Sequence of chain 1.A:
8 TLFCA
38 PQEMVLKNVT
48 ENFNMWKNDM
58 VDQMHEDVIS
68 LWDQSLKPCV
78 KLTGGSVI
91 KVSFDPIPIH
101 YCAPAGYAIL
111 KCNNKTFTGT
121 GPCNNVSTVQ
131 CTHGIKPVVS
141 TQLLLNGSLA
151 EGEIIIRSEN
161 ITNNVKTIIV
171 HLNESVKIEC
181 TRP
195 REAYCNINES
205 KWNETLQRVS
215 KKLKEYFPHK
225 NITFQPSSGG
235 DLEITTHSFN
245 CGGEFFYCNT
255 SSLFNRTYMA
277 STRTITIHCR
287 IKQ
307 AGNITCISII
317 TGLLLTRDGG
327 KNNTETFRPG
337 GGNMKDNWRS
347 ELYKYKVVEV

Binding-site contacts:
Ligand atom C7 contacts residue GLN229 of chain 1.A at 4.2 Å.
Ligand atom C8 contacts residue PRO230 of chain 1.A at 3.8 Å (hydrophobic).
Ligand atom C7 contacts residue PRO230 of chain 1.A at 4.3 Å (hydrophobic).
Ligand atom O5 contacts residue ASN259 of chain 1.A at 2.3 Å (h-bond).
Ligand atom C5 contacts residue ASN259 of chain 1.A at 3.6 Å.
Ligand atom C1 contacts residue ASN259 of chain 1.A at 1.4 Å.
Ligand atom C7 contacts residue ASN259 of chain 1.A at 3.6 Å.
Ligand atom O7 contacts residue GLN229 of chain 1.A at 3.1 Å (h-bond).
Ligand atom C2 contacts residue ASN259 of chain 1.A at 2.5 Å.
Ligand atom O7 contacts residue PRO230 of chain 1.A at 4.4 Å.
Ligand atom C4 contacts residue ASN259 of chain 1.A at 4.2 Å.
Ligand atom C3 contacts residue ASN259 of chain 1.A at 3.7 Å.
Ligand atom N2 contacts residue ASN259 of chain 1.A at 2.9 Å (h-bond).
Ligand atom O7 contacts residue ASN259 of chain 1.A at 3.7 Å.

A small-molecule ligand and the protein it binds are described below.
Small molecule (SMILES): CC(=O)N[C@@H]1[C@@H](O)[C@H](O)[C@@H](CO)O[C@H]1O